The protein below binds the small molecule below.
Small molecule (SMILES): CC(=O)N[C@H]1[C@H](O[C@H]2[C@H](O)[C@@H](NC(C)=O)CO[C@@H]2CO)O[C@H](CO)[C@@H](O[C@@H]2O[C@H](CO[C@H]3O[C@H](CO)[C@@H](O)[C@H](O)[C@@H]3O)[C@@H](O)[C@H](O[C@H]3O[C@H](CO)[C@@H](O)[C@H](O)[C@@H]3O[C@H]3O[C@H](CO)[C@@H](O)[C@H](O)[C@@H]3O)[C@@H]2O)[C@@H]1O

Sequence of chain 1.G:
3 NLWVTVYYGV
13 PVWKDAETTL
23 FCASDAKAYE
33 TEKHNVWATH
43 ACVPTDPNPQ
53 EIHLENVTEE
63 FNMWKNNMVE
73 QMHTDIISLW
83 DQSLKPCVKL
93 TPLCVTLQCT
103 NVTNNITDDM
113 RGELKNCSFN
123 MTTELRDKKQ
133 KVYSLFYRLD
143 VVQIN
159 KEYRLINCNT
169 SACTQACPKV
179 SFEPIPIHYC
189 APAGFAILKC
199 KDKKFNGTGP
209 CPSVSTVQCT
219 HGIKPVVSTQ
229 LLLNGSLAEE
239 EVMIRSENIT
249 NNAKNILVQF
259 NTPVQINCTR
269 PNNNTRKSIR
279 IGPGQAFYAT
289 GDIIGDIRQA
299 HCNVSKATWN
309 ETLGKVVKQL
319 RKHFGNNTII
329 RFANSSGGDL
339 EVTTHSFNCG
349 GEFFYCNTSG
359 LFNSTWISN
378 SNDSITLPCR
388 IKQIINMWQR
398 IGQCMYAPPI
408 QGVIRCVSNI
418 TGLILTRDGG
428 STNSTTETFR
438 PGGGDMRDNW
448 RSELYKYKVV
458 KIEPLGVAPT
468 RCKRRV

Binding-site contacts:
Ligand atom C4 contacts residue GLU181 of chain 1.G at 3.9 Å.
Ligand atom O6 contacts residue ASN232 of chain 1.G at 4.3 Å.
Ligand atom O6 contacts residue NAG1 of chain 1.EB at 3.0 Å.
Ligand atom C3 contacts residue LYS35 of chain 1.G at 3.6 Å.
Ligand atom C4 contacts residue ASN232 of chain 1.G at 4.2 Å.
Ligand atom C6 contacts residue VAL414 of chain 1.G at 3.8 Å (hydrophobic).
Ligand atom O3 contacts residue LYS35 of chain 1.G at 3.3 Å (salt-bridge).
Ligand atom O4 contacts residue GLU181 of chain 1.G at 3.4 Å (salt-bridge).
Ligand atom C7 contacts residue ASN232 of chain 1.G at 3.6 Å.
Ligand atom C6 contacts residue NAG1 of chain 1.EB at 3.3 Å.
Ligand atom C4 contacts residue LYS35 of chain 1.G at 3.8 Å.
Ligand atom C6 contacts residue GLY348 of chain 1.G at 3.4 Å.
Ligand atom N2 contacts residue ASN232 of chain 1.G at 2.9 Å (h-bond).
Ligand atom O4 contacts residue GLN408 of chain 1.G at 2.8 Å (h-bond).
Ligand atom C6 contacts residue GLU181 of chain 1.G at 3.9 Å.
Ligand atom O5 contacts residue ASN232 of chain 1.G at 2.4 Å (h-bond).
Ligand atom C5 contacts residue NAG1 of chain 1.EB at 4.1 Å.
Ligand atom C7 contacts residue SER415 of chain 1.G at 4.3 Å.
Ligand atom C7 contacts residue ASN346 of chain 1.G at 4.2 Å.
Ligand atom O3 contacts residue GLN408 of chain 1.G at 3.5 Å (h-bond).
Ligand atom C2 contacts residue ASN232 of chain 1.G at 2.4 Å.
Ligand atom C5 contacts residue GLU181 of chain 1.G at 3.4 Å.
Ligand atom O6 contacts residue GLY348 of chain 1.G at 4.2 Å.
Ligand atom C3 contacts residue GLU181 of chain 1.G at 4.2 Å.
Ligand atom O6 contacts residue GLY348 of chain 1.G at 3.4 Å.
Ligand atom C5 contacts residue VAL414 of chain 1.G at 3.4 Å (hydrophobic).
Ligand atom O4 contacts residue ILE407 of chain 1.G at 3.7 Å.
Ligand atom O4 contacts residue LYS35 of chain 1.G at 2.8 Å (salt-bridge).
Ligand atom O4 contacts residue VAL414 of chain 1.G at 4.2 Å.
Ligand atom O7 contacts residue VAL224 of chain 1.G at 4.3 Å.
Ligand atom O7 contacts residue ASN346 of chain 1.G at 3.5 Å (h-bond).
Ligand atom C8 contacts residue ASN232 of chain 1.G at 3.9 Å.
Ligand atom C4 contacts residue GLN408 of chain 1.G at 4.1 Å.
Ligand atom O5 contacts residue VAL414 of chain 1.G at 4.2 Å.
Ligand atom C8 contacts residue SER415 of chain 1.G at 2.9 Å.
Ligand atom O5 contacts residue NAG1 of chain 1.EB at 4.2 Å.
Ligand atom C3 contacts residue ASN232 of chain 1.G at 3.8 Å.
Ligand atom C4 contacts residue VAL414 of chain 1.G at 4.3 Å (hydrophobic).
Ligand atom C5 contacts residue ASN232 of chain 1.G at 3.7 Å.
Ligand atom C1 contacts residue ASN232 of chain 1.G at 1.4 Å.